Sequence of chain 2.C:
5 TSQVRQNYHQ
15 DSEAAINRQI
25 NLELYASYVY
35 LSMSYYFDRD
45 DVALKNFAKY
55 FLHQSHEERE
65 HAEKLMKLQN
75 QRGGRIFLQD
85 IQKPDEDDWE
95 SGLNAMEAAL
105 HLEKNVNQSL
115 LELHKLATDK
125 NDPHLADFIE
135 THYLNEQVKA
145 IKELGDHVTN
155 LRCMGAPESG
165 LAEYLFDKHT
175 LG

Sequence of chain 2.A:
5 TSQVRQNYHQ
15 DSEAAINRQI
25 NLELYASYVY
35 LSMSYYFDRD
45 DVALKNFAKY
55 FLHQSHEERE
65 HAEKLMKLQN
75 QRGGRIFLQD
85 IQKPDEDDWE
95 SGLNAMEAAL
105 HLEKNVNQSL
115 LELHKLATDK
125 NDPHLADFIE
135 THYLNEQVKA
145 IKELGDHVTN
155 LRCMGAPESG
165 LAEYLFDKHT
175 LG

This protein binds this small molecule.
Small molecule (SMILES): CCCCSC(=S)SC(C)(C)C(=O)NCCN1C(=O)CCC1=O

Binding-site contacts:
Ligand atom N17 contacts residue CYS157 of chain 2.C at 4.0 Å.
Ligand atom C21 contacts residue CYS157 of chain 2.C at 2.8 Å (hydrophobic).
Ligand atom C18 contacts residue CYS157 of chain 2.C at 2.8 Å (hydrophobic).
Ligand atom C22 contacts residue CYS157 of chain 2.C at 4.0 Å (hydrophobic).
Ligand atom O19 contacts residue CYS157 of chain 2.C at 3.2 Å (h-bond).
Ligand atom C20 contacts residue CYS157 of chain 2.C at 1.8 Å (hydrophobic).
Ligand atom C21 contacts residue ASP45 of chain 2.A at 4.1 Å.